Binding-site contacts:
Ligand atom C7 contacts residue ASN301 of chain 1.I at 4.4 Å.
Ligand atom C3 contacts residue ASN265 of chain 1.I at 3.7 Å.
Ligand atom O7 contacts residue ASN301 of chain 1.I at 4.4 Å.
Ligand atom C1 contacts residue ASN265 of chain 1.I at 1.5 Å.
Ligand atom C5 contacts residue ASN265 of chain 1.I at 3.7 Å.
Ligand atom C8 contacts residue SER303 of chain 1.I at 3.8 Å.
Ligand atom O7 contacts residue ASN265 of chain 1.I at 3.7 Å.
Ligand atom C7 contacts residue ASN265 of chain 1.I at 3.4 Å.
Ligand atom C8 contacts residue ASN265 of chain 1.I at 4.2 Å.
Ligand atom C4 contacts residue ASN265 of chain 1.I at 4.2 Å.
Ligand atom C8 contacts residue VAL302 of chain 1.I at 4.3 Å (hydrophobic).
Ligand atom N2 contacts residue ASN265 of chain 1.I at 2.8 Å (h-bond).
Ligand atom N2 contacts residue GLN263 of chain 1.I at 3.6 Å.
Ligand atom C8 contacts residue GLN263 of chain 1.I at 3.6 Å.
Ligand atom C8 contacts residue ASN301 of chain 1.I at 3.5 Å.
Ligand atom C2 contacts residue GLN263 of chain 1.I at 4.1 Å.
Ligand atom O3 contacts residue GLN263 of chain 1.I at 4.2 Å.
Ligand atom C2 contacts residue ASN265 of chain 1.I at 2.4 Å.
Ligand atom C3 contacts residue GLN263 of chain 1.I at 3.6 Å.
Ligand atom O5 contacts residue ASN265 of chain 1.I at 2.4 Å (h-bond).
Ligand atom C1 contacts residue GLN263 of chain 1.I at 4.3 Å.

Sequence of chain 1.I:
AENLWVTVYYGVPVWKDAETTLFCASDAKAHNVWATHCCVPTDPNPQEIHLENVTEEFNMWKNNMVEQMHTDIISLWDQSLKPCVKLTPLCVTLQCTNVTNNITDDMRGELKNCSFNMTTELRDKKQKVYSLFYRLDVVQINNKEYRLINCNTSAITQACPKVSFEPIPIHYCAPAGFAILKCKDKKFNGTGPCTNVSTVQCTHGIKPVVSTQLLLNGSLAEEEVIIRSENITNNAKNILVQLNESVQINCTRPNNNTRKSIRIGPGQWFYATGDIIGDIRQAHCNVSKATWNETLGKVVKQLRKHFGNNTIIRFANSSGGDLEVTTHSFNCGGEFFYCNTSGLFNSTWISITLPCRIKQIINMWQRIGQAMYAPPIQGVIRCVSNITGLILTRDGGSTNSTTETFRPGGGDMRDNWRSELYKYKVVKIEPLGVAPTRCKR

A small-molecule ligand and the protein it binds are described below.
Small molecule (SMILES): CC(=O)N[C@@H]1[C@@H](O)[C@H](O)[C@@H](CO)O[C@H]1O